The protein below binds the small molecule below.
Small molecule (SMILES): CC(=O)N[C@@H]1[C@@H](O)[C@H](O)[C@@H](CO)O[C@H]1O

Binding-site contacts:
Ligand atom C2 contacts residue ASN657 of chain 1.B at 2.5 Å.
Ligand atom O5 contacts residue ASN657 of chain 1.B at 2.3 Å (h-bond).
Ligand atom C1 contacts residue ASN657 of chain 1.B at 1.4 Å.
Ligand atom C3 contacts residue ASN657 of chain 1.B at 3.8 Å.
Ligand atom C5 contacts residue ASN657 of chain 1.B at 3.6 Å.
Ligand atom C7 contacts residue ASN657 of chain 1.B at 4.0 Å.
Ligand atom C4 contacts residue ASN657 of chain 1.B at 4.2 Å.
Ligand atom C8 contacts residue ASN657 of chain 1.B at 4.2 Å.
Ligand atom N2 contacts residue ASN657 of chain 1.B at 2.9 Å (h-bond).

Sequence of chain 1.B:
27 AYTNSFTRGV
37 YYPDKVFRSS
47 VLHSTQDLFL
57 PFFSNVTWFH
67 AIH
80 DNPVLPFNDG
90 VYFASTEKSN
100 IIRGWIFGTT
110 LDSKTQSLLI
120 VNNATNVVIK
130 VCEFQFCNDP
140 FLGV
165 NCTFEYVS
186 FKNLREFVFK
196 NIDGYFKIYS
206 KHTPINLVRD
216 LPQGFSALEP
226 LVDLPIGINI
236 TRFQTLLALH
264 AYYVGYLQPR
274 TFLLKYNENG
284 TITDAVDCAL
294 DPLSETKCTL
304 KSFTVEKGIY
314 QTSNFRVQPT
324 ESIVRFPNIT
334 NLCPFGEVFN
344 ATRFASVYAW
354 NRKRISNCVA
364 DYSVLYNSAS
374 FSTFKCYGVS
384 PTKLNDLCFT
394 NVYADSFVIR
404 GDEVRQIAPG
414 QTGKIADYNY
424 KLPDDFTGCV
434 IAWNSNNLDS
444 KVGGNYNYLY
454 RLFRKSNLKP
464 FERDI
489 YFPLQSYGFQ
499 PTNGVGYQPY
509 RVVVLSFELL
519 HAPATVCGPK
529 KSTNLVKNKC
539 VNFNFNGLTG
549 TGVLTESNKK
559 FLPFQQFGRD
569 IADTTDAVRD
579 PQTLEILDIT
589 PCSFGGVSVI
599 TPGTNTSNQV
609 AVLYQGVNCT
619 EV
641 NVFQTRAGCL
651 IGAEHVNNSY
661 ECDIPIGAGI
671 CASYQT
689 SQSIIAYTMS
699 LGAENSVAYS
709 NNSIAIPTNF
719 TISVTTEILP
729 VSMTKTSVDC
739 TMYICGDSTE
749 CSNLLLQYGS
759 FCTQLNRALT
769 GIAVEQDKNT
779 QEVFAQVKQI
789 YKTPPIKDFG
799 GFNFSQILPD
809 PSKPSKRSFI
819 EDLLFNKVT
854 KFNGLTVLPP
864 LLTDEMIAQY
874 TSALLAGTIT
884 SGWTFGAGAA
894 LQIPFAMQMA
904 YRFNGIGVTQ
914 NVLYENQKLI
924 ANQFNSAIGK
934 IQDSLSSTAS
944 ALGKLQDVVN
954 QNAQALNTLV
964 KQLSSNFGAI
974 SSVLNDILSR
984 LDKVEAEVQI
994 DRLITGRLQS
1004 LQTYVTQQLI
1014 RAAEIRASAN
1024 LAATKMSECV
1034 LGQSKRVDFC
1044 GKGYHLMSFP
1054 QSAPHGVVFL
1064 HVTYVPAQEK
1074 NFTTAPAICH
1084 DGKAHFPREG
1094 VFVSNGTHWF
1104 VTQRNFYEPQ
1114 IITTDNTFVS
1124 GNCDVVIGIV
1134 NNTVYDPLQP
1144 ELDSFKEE